Binding-site contacts:
Ligand atom C6 contacts residue SER284 of chain 11.H at 3.5 Å.
Ligand atom O6 contacts residue SER284 of chain 11.H at 2.6 Å (h-bond).
Ligand atom C6 contacts residue ASN318 of chain 11.H at 3.2 Å.
Ligand atom O6 contacts residue ASN318 of chain 11.H at 2.6 Å (h-bond).

Sequence of chain 11.H:
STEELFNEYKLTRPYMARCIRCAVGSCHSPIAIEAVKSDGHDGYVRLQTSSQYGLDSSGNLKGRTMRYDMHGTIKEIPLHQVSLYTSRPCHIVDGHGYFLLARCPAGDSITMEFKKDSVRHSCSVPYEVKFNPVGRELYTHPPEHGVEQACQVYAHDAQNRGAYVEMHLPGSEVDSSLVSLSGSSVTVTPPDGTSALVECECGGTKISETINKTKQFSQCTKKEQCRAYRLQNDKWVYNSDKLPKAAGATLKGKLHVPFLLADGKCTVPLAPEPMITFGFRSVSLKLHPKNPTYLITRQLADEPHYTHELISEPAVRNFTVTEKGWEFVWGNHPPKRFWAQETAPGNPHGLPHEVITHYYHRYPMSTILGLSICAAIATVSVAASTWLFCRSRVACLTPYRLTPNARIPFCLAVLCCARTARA

The small molecule below binds the protein below.
Small molecule (SMILES): CC(=O)N[C@@H]1[C@@H](O)[C@H](O)[C@@H](CO)O[C@H]1O